Sequence of chain 1.A:
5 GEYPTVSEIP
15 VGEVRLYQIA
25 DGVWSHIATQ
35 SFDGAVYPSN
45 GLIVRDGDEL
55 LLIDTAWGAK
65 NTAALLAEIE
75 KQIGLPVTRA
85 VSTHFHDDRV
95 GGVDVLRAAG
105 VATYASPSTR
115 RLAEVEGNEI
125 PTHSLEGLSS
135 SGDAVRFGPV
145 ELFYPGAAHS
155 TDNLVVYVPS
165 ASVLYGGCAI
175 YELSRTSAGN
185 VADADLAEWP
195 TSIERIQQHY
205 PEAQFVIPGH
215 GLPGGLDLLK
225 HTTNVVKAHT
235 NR

The small molecule below binds the protein below.
Small molecule (SMILES): O=C(O)[C@H](CCCn1c(-c2ccccc2)n[nH]c1=S)N(Cc1c[nH]cn1)Cc1c[nH]cn1

Binding-site contacts:
Ligand atom NAI contacts residue ZN1 of chain 1.B at 2.0 Å.
Ligand atom CAG contacts residue ASP92 of chain 1.A at 3.7 Å.
Ligand atom NAI contacts residue HIS153 of chain 1.A at 3.4 Å (h-bond).
Ligand atom OXT contacts residue GLY183 of chain 1.A at 3.4 Å.
Ligand atom CAJ contacts residue ASP92 of chain 1.A at 3.5 Å.
Ligand atom O contacts residue GLY183 of chain 1.A at 3.5 Å.
Ligand atom CAD contacts residue TRP61 of chain 1.A at 3.6 Å (hydrophobic).
Ligand atom SAL contacts residue CYS172 of chain 1.A at 3.5 Å (h-bond).
Ligand atom CAB contacts residue ASP92 of chain 1.A at 3.8 Å.
Ligand atom SAL contacts residue ZN1 of chain 1.C at 2.4 Å.
Ligand atom NBF contacts residue ASN184 of chain 1.A at 3.7 Å.
Ligand atom NAH contacts residue HIS90 of chain 1.A at 3.3 Å.
Ligand atom NAK contacts residue ASP92 of chain 1.A at 3.5 Å (salt-bridge).
Ligand atom SAL contacts residue ASP92 of chain 1.A at 3.8 Å.
Ligand atom CAJ contacts residue ZN1 of chain 1.C at 3.2 Å.
Ligand atom CAC contacts residue TRP61 of chain 1.A at 3.7 Å (hydrophobic).
Ligand atom O contacts residue ARG179 of chain 1.A at 2.8 Å (salt-bridge).
Ligand atom NAI contacts residue ASP92 of chain 1.A at 3.4 Å (salt-bridge).
Ligand atom CAM contacts residue ASP92 of chain 1.A at 3.8 Å.
Ligand atom O contacts residue ASN184 of chain 1.A at 3.6 Å.
Ligand atom OXT contacts residue ASN184 of chain 1.A at 2.5 Å (h-bond).
Ligand atom C contacts residue ASN184 of chain 1.A at 3.5 Å.
Ligand atom NAI contacts residue HIS88 of chain 1.A at 3.8 Å.
Ligand atom CBE contacts residue GLY183 of chain 1.A at 3.6 Å.
Ligand atom CBE contacts residue ASN184 of chain 1.A at 3.7 Å.
Ligand atom CAJ contacts residue ZN1 of chain 1.B at 3.0 Å.
Ligand atom NAK contacts residue ZN1 of chain 1.C at 3.8 Å.
Ligand atom SAL contacts residue HIS153 of chain 1.A at 3.5 Å.
Ligand atom NBB contacts residue HIS214 of chain 1.A at 3.6 Å.
Ligand atom NAH contacts residue ZN1 of chain 1.B at 3.0 Å.
Ligand atom NAI contacts residue HIS90 of chain 1.A at 3.3 Å (h-bond).
Ligand atom CAM contacts residue ZN1 of chain 1.C at 3.9 Å.
Ligand atom CAZ contacts residue TYR41 of chain 1.A at 3.7 Å (hydrophobic).
Ligand atom NAH contacts residue ASP92 of chain 1.A at 3.4 Å (salt-bridge).
Ligand atom CAE contacts residue TRP61 of chain 1.A at 3.8 Å (hydrophobic).
Ligand atom SAL contacts residue ZN1 of chain 1.B at 3.6 Å.
Ligand atom CBA contacts residue ARG179 of chain 1.A at 3.5 Å.
Ligand atom SAL contacts residue HIS214 of chain 1.A at 3.5 Å (h-bond).
Ligand atom CAA contacts residue ASP91 of chain 1.A at 3.9 Å.
Ligand atom C contacts residue GLY183 of chain 1.A at 3.8 Å.